A protein and the small-molecule ligand that binds it are described below.
Small molecule (SMILES): C[S@@H](CCCN)C[C@H]1O[C@@H](n2cnc3c(N)ncnc32)[C@H](O)[C@@H]1O

Sequence of chain 1.D:
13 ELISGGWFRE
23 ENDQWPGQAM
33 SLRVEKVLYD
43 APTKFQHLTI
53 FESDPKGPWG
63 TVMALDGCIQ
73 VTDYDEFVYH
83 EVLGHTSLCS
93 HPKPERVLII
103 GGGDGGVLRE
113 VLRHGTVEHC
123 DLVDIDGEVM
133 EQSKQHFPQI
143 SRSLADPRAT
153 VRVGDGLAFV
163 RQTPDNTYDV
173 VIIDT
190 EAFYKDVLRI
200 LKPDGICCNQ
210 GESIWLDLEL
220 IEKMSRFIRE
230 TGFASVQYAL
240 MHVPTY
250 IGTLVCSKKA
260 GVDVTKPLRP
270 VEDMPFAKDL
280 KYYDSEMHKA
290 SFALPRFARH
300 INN

Binding-site contacts:
Ligand atom SD contacts residue ASP176 of chain 1.D at 3.5 Å (salt-bridge).
Ligand atom C2 contacts residue VAL125 of chain 1.D at 3.6 Å (hydrophobic).
Ligand atom CA contacts residue ASP176 of chain 1.D at 3.1 Å.
Ligand atom C2 contacts residue GLY158 of chain 1.D at 3.7 Å.
Ligand atom O3' contacts residue VAL131 of chain 1.D at 3.6 Å.
Ligand atom C4' contacts residue ASP126 of chain 1.D at 3.5 Å.
Ligand atom C4' contacts residue GLY104 of chain 1.D at 3.9 Å.
Ligand atom C2 contacts residue ASP126 of chain 1.D at 3.8 Å.
Ligand atom CE contacts residue GLN72 of chain 1.D at 3.8 Å.
Ligand atom O4' contacts residue ASP176 of chain 1.D at 3.6 Å (salt-bridge).
Ligand atom SD contacts residue ASP106 of chain 1.D at 3.5 Å (salt-bridge).
Ligand atom N contacts residue ASP176 of chain 1.D at 3.0 Å (salt-bridge).
Ligand atom C4' contacts residue ASP176 of chain 1.D at 3.6 Å.
Ligand atom CB contacts residue GLN72 of chain 1.D at 3.6 Å.
Ligand atom N3 contacts residue GLY103 of chain 1.D at 3.4 Å.
Ligand atom C1' contacts residue ASP126 of chain 1.D at 3.4 Å.
Ligand atom CG contacts residue ASP176 of chain 1.D at 3.8 Å.
Ligand atom CE contacts residue ASP106 of chain 1.D at 3.4 Å.
Ligand atom O4' contacts residue THR177 of chain 1.D at 3.6 Å.
Ligand atom C1' contacts residue GLY103 of chain 1.D at 3.8 Å.
Ligand atom N contacts residue ASP106 of chain 1.D at 3.2 Å (salt-bridge).
Ligand atom CG contacts residue GLN72 of chain 1.D at 3.2 Å.
Ligand atom C5' contacts residue ASP176 of chain 1.D at 3.3 Å.
Ligand atom CG contacts residue GLN209 of chain 1.D at 3.6 Å.
Ligand atom C2' contacts residue ASP126 of chain 1.D at 3.5 Å.
Ligand atom N contacts residue HIS82 of chain 1.D at 2.8 Å (h-bond).
Ligand atom N1 contacts residue GLY158 of chain 1.D at 3.1 Å (h-bond).
Ligand atom C2 contacts residue ILE127 of chain 1.D at 3.4 Å (hydrophobic).
Ligand atom O2' contacts residue ASP126 of chain 1.D at 2.7 Å (salt-bridge).
Ligand atom O2' contacts residue GLN48 of chain 1.D at 3.0 Å (h-bond).
Ligand atom N3 contacts residue ASP126 of chain 1.D at 3.5 Å.
Ligand atom N6 contacts residue ASP157 of chain 1.D at 3.1 Å (salt-bridge).
Ligand atom O2' contacts residue ASP128 of chain 1.D at 3.7 Å.
Ligand atom N3 contacts residue ILE127 of chain 1.D at 3.2 Å (h-bond).
Ligand atom C5' contacts residue GLN72 of chain 1.D at 3.6 Å.
Ligand atom O3' contacts residue ASP126 of chain 1.D at 2.7 Å (salt-bridge).
Ligand atom C2' contacts residue GLN48 of chain 1.D at 3.8 Å.
Ligand atom O4' contacts residue GLY103 of chain 1.D at 3.6 Å.
Ligand atom C3' contacts residue ASP126 of chain 1.D at 3.6 Å.
Ligand atom N3 contacts residue VAL125 of chain 1.D at 3.8 Å.